Sequence of chain 1.PA:
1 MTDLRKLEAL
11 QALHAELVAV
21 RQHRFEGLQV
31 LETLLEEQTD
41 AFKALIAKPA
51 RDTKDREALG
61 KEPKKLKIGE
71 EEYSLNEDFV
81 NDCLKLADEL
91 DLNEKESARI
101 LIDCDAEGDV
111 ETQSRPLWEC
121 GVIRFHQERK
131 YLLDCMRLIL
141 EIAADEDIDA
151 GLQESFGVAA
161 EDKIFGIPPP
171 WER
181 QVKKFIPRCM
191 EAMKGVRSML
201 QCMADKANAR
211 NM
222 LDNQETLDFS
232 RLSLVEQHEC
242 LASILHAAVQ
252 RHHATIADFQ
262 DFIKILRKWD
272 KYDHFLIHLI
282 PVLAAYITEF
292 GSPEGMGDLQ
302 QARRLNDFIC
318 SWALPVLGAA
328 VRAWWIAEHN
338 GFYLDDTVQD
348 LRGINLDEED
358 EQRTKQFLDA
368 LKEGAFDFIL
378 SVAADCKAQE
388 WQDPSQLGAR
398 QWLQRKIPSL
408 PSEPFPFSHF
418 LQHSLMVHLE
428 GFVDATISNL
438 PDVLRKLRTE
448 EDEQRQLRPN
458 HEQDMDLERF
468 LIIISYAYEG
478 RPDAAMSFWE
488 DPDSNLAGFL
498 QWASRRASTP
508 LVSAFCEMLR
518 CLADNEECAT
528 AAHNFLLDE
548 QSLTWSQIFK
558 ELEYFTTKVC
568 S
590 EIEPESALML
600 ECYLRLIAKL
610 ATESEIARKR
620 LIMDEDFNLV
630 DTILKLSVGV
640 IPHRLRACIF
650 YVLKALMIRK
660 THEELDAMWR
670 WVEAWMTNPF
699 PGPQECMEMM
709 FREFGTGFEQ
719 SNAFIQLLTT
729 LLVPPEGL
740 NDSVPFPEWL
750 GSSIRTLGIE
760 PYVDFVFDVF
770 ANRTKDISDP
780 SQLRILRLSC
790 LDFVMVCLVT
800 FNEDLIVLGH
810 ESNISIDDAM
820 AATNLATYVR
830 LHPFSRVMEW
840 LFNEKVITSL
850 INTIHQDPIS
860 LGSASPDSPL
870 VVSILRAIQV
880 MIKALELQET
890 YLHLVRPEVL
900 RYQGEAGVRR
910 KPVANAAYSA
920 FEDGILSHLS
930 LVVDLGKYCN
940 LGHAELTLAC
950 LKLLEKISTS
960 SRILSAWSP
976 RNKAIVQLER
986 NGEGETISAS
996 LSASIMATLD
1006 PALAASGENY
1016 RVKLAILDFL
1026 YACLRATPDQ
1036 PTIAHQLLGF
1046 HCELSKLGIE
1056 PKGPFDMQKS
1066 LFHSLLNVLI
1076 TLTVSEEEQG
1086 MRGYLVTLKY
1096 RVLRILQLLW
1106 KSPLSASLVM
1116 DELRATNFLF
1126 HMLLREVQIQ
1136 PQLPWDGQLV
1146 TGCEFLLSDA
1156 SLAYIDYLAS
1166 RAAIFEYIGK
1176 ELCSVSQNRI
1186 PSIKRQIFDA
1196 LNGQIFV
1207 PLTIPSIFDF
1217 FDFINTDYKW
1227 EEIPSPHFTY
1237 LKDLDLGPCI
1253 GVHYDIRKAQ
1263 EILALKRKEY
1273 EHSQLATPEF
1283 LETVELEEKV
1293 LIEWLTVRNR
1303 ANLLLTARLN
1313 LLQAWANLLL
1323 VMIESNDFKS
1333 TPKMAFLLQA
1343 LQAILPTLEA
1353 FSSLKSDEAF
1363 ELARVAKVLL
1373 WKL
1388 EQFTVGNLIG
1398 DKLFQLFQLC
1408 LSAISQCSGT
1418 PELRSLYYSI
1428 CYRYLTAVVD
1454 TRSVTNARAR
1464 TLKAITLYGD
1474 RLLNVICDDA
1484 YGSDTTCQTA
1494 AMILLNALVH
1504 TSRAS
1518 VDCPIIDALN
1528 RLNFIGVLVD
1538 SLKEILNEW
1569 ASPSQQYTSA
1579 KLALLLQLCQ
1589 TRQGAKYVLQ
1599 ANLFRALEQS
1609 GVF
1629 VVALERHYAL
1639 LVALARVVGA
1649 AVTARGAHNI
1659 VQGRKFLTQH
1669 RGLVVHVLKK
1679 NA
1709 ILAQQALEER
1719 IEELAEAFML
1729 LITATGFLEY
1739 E

Binding-site contacts:
Ligand atom O contacts residue VAL1202 of chain 1.PA at 3.2 Å.
Ligand atom CG2 contacts residue GLN1063 of chain 1.PA at 3.3 Å.
Ligand atom CD2 contacts residue GLN1063 of chain 1.PA at 3.6 Å.
Ligand atom OH contacts residue GLN1063 of chain 1.PA at 3.7 Å.
Ligand atom CD2 contacts residue ALA1120 of chain 1.PA at 3.5 Å (hydrophobic).
Ligand atom CE1 contacts residue THR1121 of chain 1.PA at 3.9 Å.
Ligand atom CD1 contacts residue THR1121 of chain 1.PA at 3.0 Å.
Ligand atom CB contacts residue THR1121 of chain 1.PA at 3.3 Å.
Ligand atom C contacts residue VAL1202 of chain 1.PA at 4.2 Å (hydrophobic).
Ligand atom O contacts residue HIS1126 of chain 1.PA at 3.3 Å (h-bond).
Ligand atom CD2 contacts residue LEU1129 of chain 1.PA at 4.2 Å (hydrophobic).
Ligand atom CD2 contacts residue THR1121 of chain 1.PA at 4.3 Å.
Ligand atom CD1 contacts residue GLN1063 of chain 1.PA at 3.8 Å.
Ligand atom C contacts residue GLN1063 of chain 1.PA at 3.9 Å.
Ligand atom CD1 contacts residue PHE1125 of chain 1.PA at 3.6 Å (hydrophobic).
Ligand atom OH contacts residue HIS1068 of chain 1.PA at 3.8 Å.
Ligand atom CG contacts residue HIS1126 of chain 1.PA at 4.3 Å.
Ligand atom SD contacts residue ASN1072 of chain 1.PA at 3.7 Å.
Ligand atom CD1 contacts residue ASN1122 of chain 1.PA at 4.3 Å.
Ligand atom CA contacts residue GLN1063 of chain 1.PA at 4.3 Å.
Ligand atom OH contacts residue ASN1072 of chain 1.PA at 3.1 Å (h-bond).
Ligand atom CG contacts residue ASN1072 of chain 1.PA at 4.2 Å.
Ligand atom CD2 contacts residue PHE1125 of chain 1.PA at 4.2 Å (hydrophobic).
Ligand atom CE1 contacts residue ASN1072 of chain 1.PA at 3.3 Å.
Ligand atom CD1 contacts residue ALA1120 of chain 1.PA at 4.3 Å (hydrophobic).
Ligand atom CA contacts residue HIS1126 of chain 1.PA at 4.3 Å.
Ligand atom O contacts residue GLN1063 of chain 1.PA at 2.9 Å (h-bond).
Ligand atom CG contacts residue GLN1063 of chain 1.PA at 4.3 Å.
Ligand atom CG contacts residue THR1121 of chain 1.PA at 3.3 Å.
Ligand atom CD2 contacts residue THR1121 of chain 1.PA at 4.0 Å.
Ligand atom CE2 contacts residue GLN1063 of chain 1.PA at 3.3 Å.
Ligand atom CG contacts residue ALA1120 of chain 1.PA at 4.4 Å (hydrophobic).
Ligand atom CD2 contacts residue HIS1126 of chain 1.PA at 3.4 Å.
Ligand atom CZ contacts residue GLN1063 of chain 1.PA at 4.1 Å.
Ligand atom CB contacts residue GLN1063 of chain 1.PA at 4.5 Å.
Ligand atom C contacts residue HIS1126 of chain 1.PA at 4.0 Å.
Ligand atom CE2 contacts residue ASN1072 of chain 1.PA at 4.4 Å.
Ligand atom CZ contacts residue ASN1072 of chain 1.PA at 3.5 Å.
Ligand atom O contacts residue THR1121 of chain 1.PA at 4.0 Å.
Ligand atom CD1 contacts residue ASN1072 of chain 1.PA at 4.0 Å.

The protein below binds the small molecule below.
Small molecule (SMILES): CC[C@H](C)[C@H](N)C(=O)N[C@@H](CC(C)C)C(=O)N1CCC[C@H]1C(=O)N[C@@H](CCSC)C(=O)N[C@@H](Cc1ccc(O)cc1)C(=O)N[C@@H](CCCCN)C(=O)N[C@@H](CC(C)C)C(=O)N[C@@H](CO)C(=O)N1CCC[C@H]1C=O